Sequence of chain 1.A:
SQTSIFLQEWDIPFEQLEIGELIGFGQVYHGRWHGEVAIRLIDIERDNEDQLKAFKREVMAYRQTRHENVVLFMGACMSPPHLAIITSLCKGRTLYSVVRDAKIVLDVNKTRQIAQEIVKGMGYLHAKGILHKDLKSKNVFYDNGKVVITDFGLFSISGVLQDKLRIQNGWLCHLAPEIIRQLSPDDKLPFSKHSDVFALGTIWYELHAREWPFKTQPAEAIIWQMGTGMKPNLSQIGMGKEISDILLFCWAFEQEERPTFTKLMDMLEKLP

A protein and the small-molecule ligand that binds it are described below.
Small molecule (SMILES): COc1cc2ncnc(Nc3ccc(Oc4ccccc4)cc3C)c2cc1OC

Binding-site contacts:
Ligand atom NAK contacts residue VAL49 of chain 1.A at 3.8 Å.
Ligand atom N3 contacts residue THR108 of chain 1.A at 3.5 Å.
Ligand atom CAM contacts residue THR171 of chain 1.A at 3.5 Å.
Ligand atom CAU contacts residue PHE173 of chain 1.A at 3.6 Å (hydrophobic).
Ligand atom CAQ contacts residue THR108 of chain 1.A at 3.8 Å.
Ligand atom CBC contacts residue THR108 of chain 1.A at 3.8 Å.
Ligand atom C6 contacts residue PHE162 of chain 1.A at 3.7 Å (hydrophobic).
Ligand atom C2 contacts residue CYS111 of chain 1.A at 3.8 Å (hydrophobic).
Ligand atom CAP contacts residue ARG61 of chain 1.A at 3.5 Å.
Ligand atom CAF contacts residue LEU110 of chain 1.A at 3.6 Å (hydrophobic).
Ligand atom CBC contacts residue VAL49 of chain 1.A at 3.7 Å (hydrophobic).
Ligand atom C6 contacts residue LEU110 of chain 1.A at 3.8 Å (hydrophobic).
Ligand atom CAG contacts residue PHE162 of chain 1.A at 3.8 Å (hydrophobic).
Ligand atom CBB contacts residue CYS111 of chain 1.A at 3.8 Å (hydrophobic).
Ligand atom CAV contacts residue PHE94 of chain 1.A at 3.7 Å (hydrophobic).
Ligand atom N3 contacts residue ALA59 of chain 1.A at 3.6 Å.
Ligand atom CAO contacts residue ARG61 of chain 1.A at 3.5 Å.
Ligand atom CAC contacts residue VAL49 of chain 1.A at 3.8 Å (hydrophobic).
Ligand atom CAW contacts residue PHE94 of chain 1.A at 3.6 Å (hydrophobic).
Ligand atom CAZ contacts residue ILE41 of chain 1.A at 3.8 Å (hydrophobic).
Ligand atom CAF contacts residue PHE162 of chain 1.A at 3.6 Å (hydrophobic).
Ligand atom C2 contacts residue ALA59 of chain 1.A at 3.6 Å (hydrophobic).
Ligand atom N1 contacts residue LEU110 of chain 1.A at 3.8 Å.
Ligand atom CAV contacts residue ASP172 of chain 1.A at 3.8 Å.
Ligand atom C4 contacts residue ALA59 of chain 1.A at 3.8 Å (hydrophobic).
Ligand atom OAR contacts residue ARG61 of chain 1.A at 3.2 Å (salt-bridge).
Ligand atom CAX contacts residue THR171 of chain 1.A at 3.3 Å.
Ligand atom N1 contacts residue CYS111 of chain 1.A at 3.1 Å (h-bond).
Ligand atom C2 contacts residue SER109 of chain 1.A at 3.2 Å.
Ligand atom CAW contacts residue ASP172 of chain 1.A at 3.8 Å.
Ligand atom N1 contacts residue SER109 of chain 1.A at 3.7 Å.
Ligand atom CAW contacts residue THR171 of chain 1.A at 3.5 Å.
Ligand atom CAQ contacts residue ARG61 of chain 1.A at 3.7 Å.
Ligand atom OAY contacts residue ILE41 of chain 1.A at 3.8 Å.
Ligand atom CAV contacts residue PHE173 of chain 1.A at 3.5 Å (hydrophobic).
Ligand atom CAU contacts residue ASP172 of chain 1.A at 3.7 Å.
Ligand atom CAT contacts residue ASP172 of chain 1.A at 3.6 Å.
Ligand atom CBC contacts residue ALA59 of chain 1.A at 3.7 Å (hydrophobic).
Ligand atom CBC contacts residue ARG61 of chain 1.A at 3.7 Å.
Ligand atom CAN contacts residue THR171 of chain 1.A at 3.3 Å.